A protein and the small-molecule ligand that binds it are described below.
Small molecule (SMILES): CCCC[C@@H](C=O)NC(=O)[C@H](CC(C)C)NC(=O)[C@H](CC(C)C)NC(C)=O

Sequence of chain 1.N:
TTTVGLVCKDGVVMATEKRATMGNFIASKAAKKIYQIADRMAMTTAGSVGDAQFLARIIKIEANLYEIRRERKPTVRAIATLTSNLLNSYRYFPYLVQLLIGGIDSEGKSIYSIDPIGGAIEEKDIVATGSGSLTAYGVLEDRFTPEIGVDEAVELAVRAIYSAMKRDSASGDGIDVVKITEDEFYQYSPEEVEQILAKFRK

Sequence of chain 1.M:
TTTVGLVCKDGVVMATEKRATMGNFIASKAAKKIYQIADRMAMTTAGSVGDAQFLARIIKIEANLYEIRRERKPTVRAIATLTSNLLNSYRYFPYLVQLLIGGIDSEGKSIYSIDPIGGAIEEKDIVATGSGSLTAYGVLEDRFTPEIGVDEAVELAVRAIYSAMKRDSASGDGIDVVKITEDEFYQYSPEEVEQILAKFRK

Binding-site contacts:
Ligand atom CA2 contacts residue GLY47 of chain 1.M at 3.0 Å.
Ligand atom CD4 contacts residue SER48 of chain 1.M at 3.9 Å.
Ligand atom CD1 contacts residue ILE121 of chain 1.N at 3.6 Å (hydrophobic).
Ligand atom O1 contacts residue SER48 of chain 1.M at 3.7 Å.
Ligand atom N2 contacts residue VAL49 of chain 1.M at 3.9 Å.
Ligand atom C19 contacts residue THR45 of chain 1.M at 3.9 Å.
Ligand atom C3 contacts residue GLY47 of chain 1.M at 3.9 Å.
Ligand atom C3 contacts residue LYS33 of chain 1.M at 3.7 Å.
Ligand atom CA1 contacts residue THR21 of chain 1.M at 3.2 Å.
Ligand atom C2 contacts residue GLY47 of chain 1.M at 3.4 Å.
Ligand atom CA3 contacts residue LYS33 of chain 1.M at 3.8 Å.
Ligand atom CB3 contacts residue THR45 of chain 1.M at 3.8 Å.
Ligand atom CA3 contacts residue THR1 of chain 1.M at 2.3 Å.
Ligand atom CD1 contacts residue ASP115 of chain 1.N at 3.9 Å.
Ligand atom N2 contacts residue THR21 of chain 1.M at 2.9 Å (h-bond).
Ligand atom CG3 contacts residue VAL49 of chain 1.M at 3.4 Å (hydrophobic).
Ligand atom CB3 contacts residue LYS33 of chain 1.M at 3.8 Å.
Ligand atom O2 contacts residue ALA20 of chain 1.M at 3.3 Å.
Ligand atom O1 contacts residue VAL49 of chain 1.M at 3.2 Å (h-bond).
Ligand atom CA2 contacts residue THR21 of chain 1.M at 4.0 Å.
Ligand atom CD2 contacts residue MET22 of chain 1.M at 3.6 Å (hydrophobic).
Ligand atom CE3 contacts residue LYS32 of chain 1.M at 3.0 Å.
Ligand atom O2 contacts residue THR21 of chain 1.M at 3.2 Å (h-bond).
Ligand atom CD4 contacts residue GLY47 of chain 1.M at 3.7 Å.
Ligand atom C3 contacts residue THR1 of chain 1.M at 1.3 Å.
Ligand atom O3 contacts residue THR1 of chain 1.M at 2.1 Å (h-bond).
Ligand atom CB1 contacts residue VAL49 of chain 1.M at 3.5 Å (hydrophobic).
Ligand atom CB3 contacts residue THR1 of chain 1.M at 3.2 Å.
Ligand atom CB2 contacts residue GLY47 of chain 1.M at 3.6 Å.
Ligand atom CG1 contacts residue ASP115 of chain 1.N at 3.7 Å.
Ligand atom O3 contacts residue GLY47 of chain 1.M at 3.4 Å (h-bond).
Ligand atom N1 contacts residue ASP115 of chain 1.N at 4.0 Å.
Ligand atom C19 contacts residue VAL49 of chain 1.M at 4.0 Å (hydrophobic).
Ligand atom N3 contacts residue GLY47 of chain 1.M at 2.8 Å (h-bond).
Ligand atom C1 contacts residue THR21 of chain 1.M at 3.5 Å.
Ligand atom CA3 contacts residue GLY47 of chain 1.M at 3.9 Å.
Ligand atom CD2 contacts residue ALA27 of chain 1.M at 3.4 Å (hydrophobic).
Ligand atom C1 contacts residue VAL49 of chain 1.M at 3.7 Å (hydrophobic).
Ligand atom C2 contacts residue VAL49 of chain 1.M at 3.9 Å (hydrophobic).
Ligand atom N3 contacts residue THR1 of chain 1.M at 3.4 Å (h-bond).